The protein below binds the small molecule below.
Small molecule (SMILES): CC(C)=CCC/C(C)=C/CC/C(C)=C/CS[P](=O)(O)OP(=O)(O)O

Binding-site contacts:
Ligand atom O1B contacts residue ASP84 of chain 1.D at 3.2 Å (salt-bridge).
Ligand atom O2A contacts residue ASP84 of chain 1.D at 2.9 Å (salt-bridge).
Ligand atom O1A contacts residue ASN213 of chain 1.D at 2.8 Å (h-bond).
Ligand atom O1B contacts residue LYS220 of chain 1.D at 3.0 Å (salt-bridge).
Ligand atom S1 contacts residue ARG169 of chain 1.D at 3.0 Å (salt-bridge).
Ligand atom C12 contacts residue TYR61 of chain 1.D at 3.2 Å (hydrophobic).
Ligand atom C2 contacts residue VAL173 of chain 1.D at 3.6 Å (hydrophobic).
Ligand atom C3 contacts residue PHE147 of chain 1.D at 3.6 Å (hydrophobic).
Ligand atom O1B contacts residue ARG308 of chain 1.D at 3.0 Å (salt-bridge).
Ligand atom PB contacts residue TYR309 of chain 1.D at 3.5 Å.
Ligand atom O1A contacts residue ARG169 of chain 1.D at 3.2 Å (salt-bridge).
Ligand atom C15 contacts residue ASN213 of chain 1.D at 3.5 Å.
Ligand atom C14 contacts residue VAL173 of chain 1.D at 3.5 Å (hydrophobic).
Ligand atom C5 contacts residue PHE147 of chain 1.D at 3.2 Å (hydrophobic).
Ligand atom C5 contacts residue VAL173 of chain 1.D at 3.6 Å (hydrophobic).
Ligand atom C11 contacts residue TYR61 of chain 1.D at 3.5 Å (hydrophobic).
Ligand atom C14 contacts residue TYR61 of chain 1.D at 3.4 Å (hydrophobic).
Ligand atom O1B contacts residue MG1 of chain 1.T at 2.0 Å.
Ligand atom O2B contacts residue TYR309 of chain 1.D at 3.5 Å (h-bond).
Ligand atom PA contacts residue MG1 of chain 1.V at 3.2 Å.
Ligand atom PB contacts residue MG1 of chain 1.T at 3.3 Å.
Ligand atom O3A contacts residue MG1 of chain 1.T at 3.4 Å.
Ligand atom C9 contacts residue PHE81 of chain 1.D at 3.2 Å (hydrophobic).
Ligand atom O1A contacts residue GLU221 of chain 1.D at 3.1 Å (salt-bridge).
Ligand atom O3B contacts residue TYR309 of chain 1.D at 2.5 Å (h-bond).
Ligand atom PA contacts residue MG1 of chain 1.T at 3.2 Å.
Ligand atom O2B contacts residue SER217 of chain 1.D at 2.9 Å.
Ligand atom O2B contacts residue GLU221 of chain 1.D at 3.0 Å (salt-bridge).
Ligand atom O2A contacts residue MG1 of chain 1.T at 2.2 Å.
Ligand atom O2B contacts residue MG1 of chain 1.V at 2.0 Å.
Ligand atom O1A contacts residue MG1 of chain 1.V at 2.1 Å.
Ligand atom O3A contacts residue MG1 of chain 1.V at 3.2 Å.
Ligand atom O3B contacts residue ARG308 of chain 1.D at 2.9 Å (salt-bridge).
Ligand atom O2A contacts residue MG1 of chain 1.U at 2.2 Å.
Ligand atom O3B contacts residue PHE81 of chain 1.D at 3.6 Å.
Ligand atom PB contacts residue MG1 of chain 1.V at 3.2 Å.
Ligand atom C13 contacts residue TYR61 of chain 1.D at 3.2 Å (hydrophobic).
Ligand atom O2B contacts residue ASN213 of chain 1.D at 3.3 Å (h-bond).
Ligand atom PA contacts residue MG1 of chain 1.U at 3.6 Å.
Ligand atom PA contacts residue ARG169 of chain 1.D at 3.6 Å.

Sequence of chain 1.D:
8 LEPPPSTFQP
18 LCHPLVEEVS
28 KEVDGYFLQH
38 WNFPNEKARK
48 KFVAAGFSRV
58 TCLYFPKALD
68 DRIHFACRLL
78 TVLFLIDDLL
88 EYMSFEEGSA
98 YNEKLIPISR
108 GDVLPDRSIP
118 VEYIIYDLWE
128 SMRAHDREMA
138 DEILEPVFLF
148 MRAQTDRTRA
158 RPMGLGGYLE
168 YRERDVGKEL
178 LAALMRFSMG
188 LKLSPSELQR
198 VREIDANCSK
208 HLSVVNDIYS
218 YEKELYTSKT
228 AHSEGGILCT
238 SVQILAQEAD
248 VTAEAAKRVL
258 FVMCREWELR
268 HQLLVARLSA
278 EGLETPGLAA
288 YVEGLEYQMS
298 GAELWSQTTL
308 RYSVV